Sequence of chain 1.A:
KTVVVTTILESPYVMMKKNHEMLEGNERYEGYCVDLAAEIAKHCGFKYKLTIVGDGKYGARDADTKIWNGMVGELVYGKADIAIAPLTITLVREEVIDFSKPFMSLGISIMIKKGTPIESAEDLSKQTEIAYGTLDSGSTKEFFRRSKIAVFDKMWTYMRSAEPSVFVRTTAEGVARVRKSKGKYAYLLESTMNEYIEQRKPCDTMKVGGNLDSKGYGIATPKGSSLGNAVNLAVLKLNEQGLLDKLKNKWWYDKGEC

Binding-site contacts:
Ligand atom C12 contacts residue THR141 of chain 1.A at 3.4 Å.
Ligand atom C10 contacts residue GLU191 of chain 1.A at 3.8 Å.
Ligand atom C11 contacts residue GLU191 of chain 1.A at 3.5 Å.
Ligand atom O8 contacts residue ARG94 of chain 1.A at 2.7 Å (salt-bridge).
Ligand atom O9 contacts residue LEU88 of chain 1.A at 3.4 Å.
Ligand atom C6 contacts residue PRO87 of chain 1.A at 4.0 Å (hydrophobic).
Ligand atom O9 contacts residue ARG94 of chain 1.A at 3.0 Å (salt-bridge).
Ligand atom C6 contacts residue THR89 of chain 1.A at 4.1 Å.
Ligand atom C4 contacts residue GLU191 of chain 1.A at 2.9 Å.
Ligand atom O9 contacts residue THR89 of chain 1.A at 2.8 Å (h-bond).
Ligand atom C4 contacts residue TYR218 of chain 1.A at 3.9 Å (hydrophobic).
Ligand atom C7 contacts residue THR89 of chain 1.A at 3.8 Å.
Ligand atom C4 contacts residue MET194 of chain 1.A at 3.5 Å (hydrophobic).
Ligand atom O2 contacts residue GLU191 of chain 1.A at 3.4 Å (salt-bridge).
Ligand atom C6 contacts residue SER140 of chain 1.A at 4.0 Å.
Ligand atom N5 contacts residue TYR59 of chain 1.A at 3.9 Å.
Ligand atom N5 contacts residue THR89 of chain 1.A at 3.4 Å (h-bond).
Ligand atom O2 contacts residue MET194 of chain 1.A at 3.4 Å.
Ligand atom C4 contacts residue PRO87 of chain 1.A at 3.3 Å (hydrophobic).
Ligand atom N1 contacts residue LEU190 of chain 1.A at 3.9 Å.
Ligand atom N1 contacts residue GLU191 of chain 1.A at 3.3 Å (salt-bridge).
Ligand atom C7 contacts residue SER140 of chain 1.A at 3.6 Å.
Ligand atom C10 contacts residue SER140 of chain 1.A at 3.6 Å.
Ligand atom N5 contacts residue GLU191 of chain 1.A at 2.7 Å (salt-bridge).
Ligand atom N5 contacts residue TYR218 of chain 1.A at 4.0 Å.
Ligand atom C6 contacts residue GLU191 of chain 1.A at 3.9 Å.
Ligand atom O8 contacts residue GLY139 of chain 1.A at 3.5 Å.
Ligand atom O8 contacts residue SER140 of chain 1.A at 2.9 Å (h-bond).
Ligand atom N5 contacts residue PRO87 of chain 1.A at 3.0 Å (h-bond).
Ligand atom C3 contacts residue GLU191 of chain 1.A at 3.0 Å.
Ligand atom O9 contacts residue PRO87 of chain 1.A at 3.5 Å (h-bond).
Ligand atom C12 contacts residue GLU191 of chain 1.A at 3.9 Å.
Ligand atom O9 contacts residue TYR59 of chain 1.A at 3.6 Å.
Ligand atom C4 contacts residue TYR59 of chain 1.A at 3.5 Å (hydrophobic).
Ligand atom C3 contacts residue MET194 of chain 1.A at 3.9 Å (hydrophobic).
Ligand atom C7 contacts residue ARG94 of chain 1.A at 3.5 Å.
Ligand atom O8 contacts residue TYR59 of chain 1.A at 3.5 Å.
Ligand atom O13 contacts residue THR141 of chain 1.A at 2.6 Å (h-bond).
Ligand atom C6 contacts residue TYR59 of chain 1.A at 3.5 Å (hydrophobic).
Ligand atom C7 contacts residue TYR59 of chain 1.A at 3.5 Å (hydrophobic).

The protein below binds the small molecule below.
Small molecule (SMILES): O=C(O)[C@H]1Cc2c(O)noc2CN1